This protein binds this small molecule.
Small molecule (SMILES): [NH3+]Cc1ccccc1

Sequence of chain 1.A:
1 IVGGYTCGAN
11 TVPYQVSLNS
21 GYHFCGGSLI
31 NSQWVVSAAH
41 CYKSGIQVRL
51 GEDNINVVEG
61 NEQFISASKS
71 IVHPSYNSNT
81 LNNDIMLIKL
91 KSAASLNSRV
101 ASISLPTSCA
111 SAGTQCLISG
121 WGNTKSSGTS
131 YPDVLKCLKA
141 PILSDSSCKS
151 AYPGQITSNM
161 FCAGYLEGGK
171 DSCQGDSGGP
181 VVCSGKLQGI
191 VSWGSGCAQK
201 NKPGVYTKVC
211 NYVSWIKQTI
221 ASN

Binding-site contacts:
Ligand atom C1 contacts residue TRP193 of chain 1.A at 3.8 Å (hydrophobic).
Ligand atom C3 contacts residue SER177 of chain 1.A at 3.5 Å.
Ligand atom C4 contacts residue GLN174 of chain 1.A at 3.9 Å.
Ligand atom C6 contacts residue TRP193 of chain 1.A at 3.9 Å (hydrophobic).
Ligand atom C2 contacts residue SER172 of chain 1.A at 3.5 Å.
Ligand atom C contacts residue GLY196 of chain 1.A at 3.9 Å.
Ligand atom DN2 contacts residue CYS197 of chain 1.A at 3.3 Å.
Ligand atom DN2 contacts residue ASP171 of chain 1.A at 3.1 Å.
Ligand atom N contacts residue CYS197 of chain 1.A at 3.8 Å.
Ligand atom DN1 contacts residue GLY204 of chain 1.A at 3.9 Å.
Ligand atom C4 contacts residue SER177 of chain 1.A at 3.4 Å.
Ligand atom N contacts residue ASP171 of chain 1.A at 2.8 Å (salt-bridge).
Ligand atom C4 contacts residue SO41 of chain 1.D at 4.0 Å.
Ligand atom C contacts residue TRP193 of chain 1.A at 3.5 Å (hydrophobic).
Ligand atom DN1 contacts residue ALA198 of chain 1.A at 3.4 Å.
Ligand atom DN1 contacts residue GLY196 of chain 1.A at 3.3 Å.
Ligand atom DN3 contacts residue ASP171 of chain 1.A at 3.0 Å.
Ligand atom DN2 contacts residue GLY196 of chain 1.A at 1.9 Å.
Ligand atom DN1 contacts residue SER172 of chain 1.A at 3.1 Å.
Ligand atom C3 contacts residue CYS173 of chain 1.A at 3.6 Å (hydrophobic).
Ligand atom N contacts residue SER172 of chain 1.A at 2.8 Å (h-bond).
Ligand atom DN3 contacts residue GLY196 of chain 1.A at 3.4 Å.
Ligand atom C contacts residue SER172 of chain 1.A at 3.5 Å.
Ligand atom C2 contacts residue CYS173 of chain 1.A at 4.0 Å (hydrophobic).
Ligand atom DN3 contacts residue CYS173 of chain 1.A at 3.5 Å.
Ligand atom C contacts residue GLY204 of chain 1.A at 3.9 Å.
Ligand atom C6 contacts residue GLY194 of chain 1.A at 3.7 Å.
Ligand atom C contacts residue ASP171 of chain 1.A at 3.9 Å.
Ligand atom DN2 contacts residue SER172 of chain 1.A at 3.4 Å.
Ligand atom C6 contacts residue GLY196 of chain 1.A at 3.6 Å.
Ligand atom N contacts residue GLY196 of chain 1.A at 3.0 Å (h-bond).
Ligand atom DN3 contacts residue CYS197 of chain 1.A at 3.5 Å.
Ligand atom DN1 contacts residue CYS197 of chain 1.A at 3.9 Å.
Ligand atom C3 contacts residue VAL191 of chain 1.A at 3.9 Å (hydrophobic).
Ligand atom C1 contacts residue SER172 of chain 1.A at 3.9 Å.
Ligand atom C1 contacts residue GLY194 of chain 1.A at 3.9 Å.
Ligand atom DN3 contacts residue SER172 of chain 1.A at 1.8 Å.
Ligand atom DN1 contacts residue ASP171 of chain 1.A at 1.9 Å.
Ligand atom C4 contacts residue CYS173 of chain 1.A at 3.9 Å (hydrophobic).
Ligand atom C2 contacts residue VAL191 of chain 1.A at 3.8 Å (hydrophobic).